Binding-site contacts:
Ligand atom C7 contacts residue PRO161 of chain 1.E at 4.4 Å (hydrophobic).
Ligand atom O7 contacts residue GLY159 of chain 1.E at 4.1 Å.
Ligand atom O6 contacts residue NAG1 of chain 1.K at 3.8 Å.
Ligand atom O7 contacts residue PRO161 of chain 1.E at 3.3 Å.
Ligand atom O7 contacts residue NAG1 of chain 1.K at 3.5 Å (h-bond).
Ligand atom C7 contacts residue NAG1 of chain 1.K at 3.4 Å.
Ligand atom C1 contacts residue NAG1 of chain 1.K at 2.7 Å.
Ligand atom O5 contacts residue NAG1 of chain 1.K at 2.5 Å (h-bond).
Ligand atom C7 contacts residue ILE160 of chain 1.E at 4.4 Å (hydrophobic).
Ligand atom C6 contacts residue ILE160 of chain 1.E at 4.5 Å (hydrophobic).
Ligand atom O7 contacts residue ILE160 of chain 1.E at 3.7 Å.
Ligand atom C3 contacts residue NAG1 of chain 1.K at 4.4 Å.
Ligand atom O3 contacts residue GLY159 of chain 1.E at 3.4 Å (h-bond).
Ligand atom C8 contacts residue THR165 of chain 1.F at 4.4 Å.
Ligand atom C2 contacts residue NAG1 of chain 1.K at 3.0 Å.
Ligand atom C8 contacts residue NAG1 of chain 1.K at 3.9 Å.
Ligand atom O6 contacts residue SER157 of chain 1.E at 4.3 Å.
Ligand atom C6 contacts residue GLY159 of chain 1.E at 4.4 Å.
Ligand atom C5 contacts residue NAG1 of chain 1.K at 3.8 Å.
Ligand atom C6 contacts residue NAG1 of chain 1.K at 4.1 Å.
Ligand atom N2 contacts residue NAG1 of chain 1.K at 3.3 Å (h-bond).

This small molecule binds to this protein.
Small molecule (SMILES): CC(=O)N[C@@H]1[C@@H](O)[C@H](O)[C@@H](CO)O[C@H]1O

Sequence of chain 1.E:
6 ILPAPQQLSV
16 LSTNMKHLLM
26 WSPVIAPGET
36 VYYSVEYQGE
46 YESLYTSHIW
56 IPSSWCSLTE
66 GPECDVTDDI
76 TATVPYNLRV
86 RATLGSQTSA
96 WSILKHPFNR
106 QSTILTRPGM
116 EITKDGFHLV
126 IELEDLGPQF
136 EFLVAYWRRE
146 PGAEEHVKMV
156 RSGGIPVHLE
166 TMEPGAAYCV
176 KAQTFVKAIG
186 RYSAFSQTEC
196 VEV

Sequence of chain 1.F:
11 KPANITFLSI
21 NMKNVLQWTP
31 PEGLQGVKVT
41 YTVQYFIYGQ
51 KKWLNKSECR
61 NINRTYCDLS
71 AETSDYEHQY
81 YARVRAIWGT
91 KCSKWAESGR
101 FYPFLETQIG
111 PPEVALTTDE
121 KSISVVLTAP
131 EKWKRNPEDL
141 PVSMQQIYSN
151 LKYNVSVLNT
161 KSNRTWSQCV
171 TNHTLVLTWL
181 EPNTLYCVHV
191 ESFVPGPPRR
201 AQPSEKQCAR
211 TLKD